Sequence of chain 1.A:
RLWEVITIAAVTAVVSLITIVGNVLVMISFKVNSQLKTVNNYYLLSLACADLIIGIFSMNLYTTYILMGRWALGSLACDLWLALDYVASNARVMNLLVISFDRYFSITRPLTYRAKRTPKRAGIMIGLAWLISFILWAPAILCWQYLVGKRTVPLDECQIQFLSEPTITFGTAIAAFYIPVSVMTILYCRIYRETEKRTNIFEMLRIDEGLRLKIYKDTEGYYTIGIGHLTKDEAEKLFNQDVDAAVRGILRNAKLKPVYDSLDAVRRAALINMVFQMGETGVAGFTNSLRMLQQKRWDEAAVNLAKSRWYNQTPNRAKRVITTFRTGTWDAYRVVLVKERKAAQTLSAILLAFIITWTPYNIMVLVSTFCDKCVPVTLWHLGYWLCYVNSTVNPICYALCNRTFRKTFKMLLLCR

This small molecule binds to this protein.
Small molecule (SMILES): C[N+]1(C)[C@@H]2CC(OC(=O)C(O)(c3cccs3)c3cccs3)C[C@H]1[C@@H]1O[C@@H]12

Binding-site contacts:
Ligand atom C9 contacts residue TYR93 of chain 1.A at 3.4 Å (hydrophobic).
Ligand atom C34 contacts residue TYR394 of chain 1.A at 3.6 Å (hydrophobic).
Ligand atom C7 contacts residue SER96 of chain 1.A at 3.6 Å.
Ligand atom O10 contacts residue ASP92 of chain 1.A at 3.8 Å.
Ligand atom O11 contacts residue TYR394 of chain 1.A at 3.5 Å.
Ligand atom C3 contacts residue TYR93 of chain 1.A at 3.9 Å (hydrophobic).
Ligand atom C12 contacts residue TYR421 of chain 1.A at 3.5 Å (hydrophobic).
Ligand atom O10 contacts residue TYR93 of chain 1.A at 3.4 Å.
Ligand atom C28 contacts residue TYR394 of chain 1.A at 3.7 Å (hydrophobic).
Ligand atom O29 contacts residue TRP391 of chain 1.A at 3.6 Å.
Ligand atom C5 contacts residue TYR394 of chain 1.A at 3.6 Å (hydrophobic).
Ligand atom O33 contacts residue ASN395 of chain 1.A at 2.7 Å (h-bond).
Ligand atom C6 contacts residue TRP391 of chain 1.A at 3.7 Å (hydrophobic).
Ligand atom C31 contacts residue TYR394 of chain 1.A at 4.0 Å (hydrophobic).
Ligand atom C42 contacts residue TRP144 of chain 1.A at 3.7 Å (hydrophobic).
Ligand atom O29 contacts residue ASN395 of chain 1.A at 3.0 Å (h-bond).
Ligand atom S44 contacts residue ALA183 of chain 1.A at 3.8 Å.
Ligand atom S44 contacts residue TRP391 of chain 1.A at 3.6 Å.
Ligand atom C41 contacts residue TYR93 of chain 1.A at 3.9 Å (hydrophobic).
Ligand atom O33 contacts residue PHE184 of chain 1.A at 3.6 Å.
Ligand atom S37 contacts residue ALA180 of chain 1.A at 3.5 Å (h-bond).
Ligand atom O29 contacts residue TYR394 of chain 1.A at 3.6 Å.
Ligand atom C7 contacts residue TRP391 of chain 1.A at 3.7 Å (hydrophobic).
Ligand atom C28 contacts residue ASN395 of chain 1.A at 3.8 Å.
Ligand atom C12 contacts residue SER96 of chain 1.A at 3.4 Å.
Ligand atom C8 contacts residue SER96 of chain 1.A at 3.5 Å.
Ligand atom C36 contacts residue THR179 of chain 1.A at 3.7 Å.
Ligand atom C1 contacts residue CYS420 of chain 1.A at 3.6 Å (hydrophobic).
Ligand atom C30 contacts residue ASN395 of chain 1.A at 3.7 Å.
Ligand atom C36 contacts residue THR176 of chain 1.A at 3.5 Å.
Ligand atom C6 contacts residue CYS420 of chain 1.A at 3.7 Å (hydrophobic).
Ligand atom C3 contacts residue TYR417 of chain 1.A at 3.6 Å (hydrophobic).
Ligand atom C1 contacts residue TYR417 of chain 1.A at 3.7 Å (hydrophobic).
Ligand atom C4 contacts residue TYR417 of chain 1.A at 3.6 Å (hydrophobic).
Ligand atom C4 contacts residue TYR394 of chain 1.A at 3.8 Å (hydrophobic).
Ligand atom C12 contacts residue ASP92 of chain 1.A at 3.2 Å.
Ligand atom C43 contacts residue ASN97 of chain 1.A at 3.5 Å.
Ligand atom S37 contacts residue THR179 of chain 1.A at 3.6 Å.
Ligand atom O10 contacts residue SER96 of chain 1.A at 3.5 Å.
Ligand atom C35 contacts residue LEU170 of chain 1.A at 3.8 Å (hydrophobic).